Binding-site contacts:
Ligand atom C16 contacts residue LEU143 of chain 1.A at 3.6 Å (hydrophobic).
Ligand atom N4 contacts residue MET92 of chain 1.A at 2.8 Å (h-bond).
Ligand atom C15 contacts residue LEU143 of chain 1.A at 3.2 Å (hydrophobic).
Ligand atom C6 contacts residue PHE155 of chain 1.A at 3.8 Å (hydrophobic).
Ligand atom F1 contacts residue CYS74 of chain 1.A at 3.3 Å.
Ligand atom F1 contacts residue THR89 of chain 1.A at 3.1 Å.
Ligand atom C11 contacts residue THR153 of chain 1.A at 3.4 Å.
Ligand atom C11 contacts residue ASP154 of chain 1.A at 3.5 Å.
Ligand atom C7 contacts residue ASP154 of chain 1.A at 3.7 Å.
Ligand atom C2 contacts residue THR153 of chain 1.A at 3.6 Å.
Ligand atom C4 contacts residue CYS74 of chain 1.A at 3.6 Å (hydrophobic).
Ligand atom C5 contacts residue PHE155 of chain 1.A at 3.6 Å (hydrophobic).
Ligand atom C8 contacts residue THR89 of chain 1.A at 3.7 Å.
Ligand atom N2 contacts residue LYS44 of chain 1.A at 3.7 Å.
Ligand atom O2 contacts residue ASP99 of chain 1.A at 2.8 Å (salt-bridge).
Ligand atom C18 contacts residue MET92 of chain 1.A at 3.8 Å (hydrophobic).
Ligand atom F1 contacts residue ARG75 of chain 1.A at 3.2 Å.
Ligand atom C6 contacts residue ASP154 of chain 1.A at 3.5 Å.
Ligand atom N5 contacts residue LEU143 of chain 1.A at 3.2 Å.
Ligand atom C19 contacts residue LEU17 of chain 1.A at 3.8 Å (hydrophobic).
Ligand atom C15 contacts residue GLN90 of chain 1.A at 3.5 Å.
Ligand atom C16 contacts residue ALA42 of chain 1.A at 3.8 Å (hydrophobic).
Ligand atom C14 contacts residue THR89 of chain 1.A at 3.8 Å.
Ligand atom C3 contacts residue THR153 of chain 1.A at 3.6 Å.
Ligand atom C22 contacts residue ASP99 of chain 1.A at 3.1 Å.
Ligand atom C5 contacts residue ASP154 of chain 1.A at 3.7 Å.
Ligand atom N3 contacts residue VAL25 of chain 1.A at 3.8 Å.
Ligand atom C15 contacts residue ALA42 of chain 1.A at 3.4 Å (hydrophobic).
Ligand atom C13 contacts residue LYS44 of chain 1.A at 3.8 Å.
Ligand atom C8 contacts residue LYS44 of chain 1.A at 3.4 Å.
Ligand atom F1 contacts residue LEU76 of chain 1.A at 3.5 Å.
Ligand atom C15 contacts residue MET92 of chain 1.A at 3.5 Å (hydrophobic).
Ligand atom C10 contacts residue THR153 of chain 1.A at 3.7 Å.
Ligand atom C13 contacts residue THR89 of chain 1.A at 3.7 Å.
Ligand atom N4 contacts residue LEU143 of chain 1.A at 3.7 Å.
Ligand atom N2 contacts residue LEU87 of chain 1.A at 3.2 Å.
Ligand atom C8 contacts residue LEU87 of chain 1.A at 3.5 Å (hydrophobic).
Ligand atom N6 contacts residue MET92 of chain 1.A at 2.9 Å (h-bond).
Ligand atom N5 contacts residue ALA42 of chain 1.A at 3.3 Å.
Ligand atom C4 contacts residue PHE155 of chain 1.A at 3.5 Å (hydrophobic).

Sequence of chain 1.A:
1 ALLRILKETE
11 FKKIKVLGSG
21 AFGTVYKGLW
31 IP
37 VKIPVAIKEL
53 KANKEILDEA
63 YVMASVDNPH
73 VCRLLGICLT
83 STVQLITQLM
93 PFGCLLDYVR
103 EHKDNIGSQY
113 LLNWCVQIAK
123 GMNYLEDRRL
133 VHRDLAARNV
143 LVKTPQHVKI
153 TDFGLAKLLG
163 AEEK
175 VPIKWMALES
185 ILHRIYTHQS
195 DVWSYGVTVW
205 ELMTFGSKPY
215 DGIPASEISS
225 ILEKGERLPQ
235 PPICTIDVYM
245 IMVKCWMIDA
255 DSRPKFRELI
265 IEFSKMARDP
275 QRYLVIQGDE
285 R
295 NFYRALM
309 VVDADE

This small molecule binds to this protein.
Small molecule (SMILES): COCCO/N=C/c1c(N)ncnc1Nc1ccc2c(cnn2Cc2cccc(F)c2)c1